Sequence of chain 1.B:
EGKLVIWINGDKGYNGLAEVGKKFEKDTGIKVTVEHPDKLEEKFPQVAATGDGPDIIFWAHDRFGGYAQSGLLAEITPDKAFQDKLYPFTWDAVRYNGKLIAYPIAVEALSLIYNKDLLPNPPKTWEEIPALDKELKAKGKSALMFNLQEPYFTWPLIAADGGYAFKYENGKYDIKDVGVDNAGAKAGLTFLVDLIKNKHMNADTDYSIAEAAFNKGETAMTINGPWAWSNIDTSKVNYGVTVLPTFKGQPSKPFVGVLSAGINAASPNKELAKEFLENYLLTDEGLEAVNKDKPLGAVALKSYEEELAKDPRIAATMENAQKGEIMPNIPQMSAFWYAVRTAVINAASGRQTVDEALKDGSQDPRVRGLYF

This protein binds this small molecule.
Small molecule (SMILES): OC[C@H]1O[C@H](O[C@H]2[C@H](O)[C@@H](O)[C@H](O)O[C@@H]2CO)[C@H](O)[C@@H](O)[C@@H]1O

Binding-site contacts:
Ligand atom O4 contacts residue ARG66 of chain 1.B at 3.1 Å (salt-bridge).
Ligand atom C6 contacts residue GLU153 of chain 1.B at 4.0 Å.
Ligand atom C4 contacts residue TRP340 of chain 1.B at 3.5 Å (hydrophobic).
Ligand atom C2 contacts residue LYS15 of chain 1.B at 4.0 Å.
Ligand atom O2 contacts residue LYS15 of chain 1.B at 3.1 Å (salt-bridge).
Ligand atom O2 contacts residue ALA63 of chain 1.B at 3.5 Å.
Ligand atom C1 contacts residue ASP14 of chain 1.B at 3.6 Å.
Ligand atom C5 contacts residue TYR155 of chain 1.B at 4.1 Å (hydrophobic).
Ligand atom O5 contacts residue TYR155 of chain 1.B at 3.3 Å.
Ligand atom C6 contacts residue PHE156 of chain 1.B at 4.1 Å (hydrophobic).
Ligand atom O2 contacts residue ASP65 of chain 1.B at 2.8 Å (salt-bridge).
Ligand atom C6 contacts residue PRO154 of chain 1.B at 3.8 Å (hydrophobic).
Ligand atom O1 contacts residue ASP14 of chain 1.B at 2.8 Å (salt-bridge).
Ligand atom O6 contacts residue PRO154 of chain 1.B at 3.3 Å.
Ligand atom O2 contacts residue TRP62 of chain 1.B at 3.3 Å (h-bond).
Ligand atom C3 contacts residue TRP62 of chain 1.B at 3.8 Å (hydrophobic).
Ligand atom O4 contacts residue TRP340 of chain 1.B at 3.9 Å.
Ligand atom O3 contacts residue ALA63 of chain 1.B at 3.3 Å.
Ligand atom O6 contacts residue GLU153 of chain 1.B at 3.1 Å (salt-bridge).
Ligand atom C2 contacts residue GLU111 of chain 1.B at 3.3 Å.
Ligand atom C3 contacts residue TRP340 of chain 1.B at 4.1 Å (hydrophobic).
Ligand atom C6 contacts residue TYR155 of chain 1.B at 3.8 Å (hydrophobic).
Ligand atom O5 contacts residue TRP230 of chain 1.B at 4.1 Å.
Ligand atom C3 contacts residue ASP65 of chain 1.B at 3.6 Å.
Ligand atom O6 contacts residue TYR155 of chain 1.B at 3.1 Å (h-bond).
Ligand atom C2 contacts residue TRP340 of chain 1.B at 4.0 Å (hydrophobic).
Ligand atom O3 contacts residue TRP62 of chain 1.B at 3.5 Å (h-bond).
Ligand atom O5 contacts residue ASP14 of chain 1.B at 3.9 Å.
Ligand atom O2 contacts residue GLU111 of chain 1.B at 2.8 Å (salt-bridge).
Ligand atom C1 contacts residue TYR155 of chain 1.B at 3.7 Å (hydrophobic).
Ligand atom C6 contacts residue TRP340 of chain 1.B at 3.6 Å (hydrophobic).
Ligand atom O3 contacts residue ASP65 of chain 1.B at 2.7 Å (salt-bridge).
Ligand atom C2 contacts residue ASP65 of chain 1.B at 3.4 Å.
Ligand atom O6 contacts residue PHE156 of chain 1.B at 3.9 Å.
Ligand atom C1 contacts residue LYS15 of chain 1.B at 4.0 Å.
Ligand atom O3 contacts residue GLU111 of chain 1.B at 3.7 Å.
Ligand atom O3 contacts residue ARG66 of chain 1.B at 2.9 Å (salt-bridge).
Ligand atom O3 contacts residue TRP340 of chain 1.B at 3.8 Å.
Ligand atom O1 contacts residue TRP230 of chain 1.B at 3.3 Å.
Ligand atom O1 contacts residue LYS15 of chain 1.B at 3.2 Å (salt-bridge).